This small molecule binds to this protein.
Small molecule (SMILES): COc1cc(OC)n2nc(S(=O)(=O)Nc3c(Cl)ccc(C)c3Cl)nc2n1

Sequence of chain 1.A:
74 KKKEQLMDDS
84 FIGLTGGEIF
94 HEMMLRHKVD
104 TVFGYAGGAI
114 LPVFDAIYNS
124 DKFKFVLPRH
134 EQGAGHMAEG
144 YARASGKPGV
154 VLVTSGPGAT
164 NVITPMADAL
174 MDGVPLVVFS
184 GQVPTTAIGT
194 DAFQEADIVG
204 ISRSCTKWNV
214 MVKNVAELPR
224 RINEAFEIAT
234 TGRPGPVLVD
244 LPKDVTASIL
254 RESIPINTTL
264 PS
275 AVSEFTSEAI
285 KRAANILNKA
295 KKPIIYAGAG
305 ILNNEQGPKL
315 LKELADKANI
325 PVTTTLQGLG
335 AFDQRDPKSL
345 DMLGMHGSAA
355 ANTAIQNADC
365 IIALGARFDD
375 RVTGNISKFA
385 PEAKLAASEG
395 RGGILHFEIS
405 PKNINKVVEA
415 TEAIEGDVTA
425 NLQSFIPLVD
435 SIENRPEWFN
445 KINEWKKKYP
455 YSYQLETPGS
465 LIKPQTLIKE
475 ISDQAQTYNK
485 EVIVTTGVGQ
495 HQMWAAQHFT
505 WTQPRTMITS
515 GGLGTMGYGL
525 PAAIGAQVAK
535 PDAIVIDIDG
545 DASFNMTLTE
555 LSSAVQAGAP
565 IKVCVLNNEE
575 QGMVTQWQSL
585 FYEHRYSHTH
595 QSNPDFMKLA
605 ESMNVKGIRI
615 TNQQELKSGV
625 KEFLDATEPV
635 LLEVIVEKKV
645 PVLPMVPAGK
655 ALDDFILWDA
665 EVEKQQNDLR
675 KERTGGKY

Sequence of chain 4.A:
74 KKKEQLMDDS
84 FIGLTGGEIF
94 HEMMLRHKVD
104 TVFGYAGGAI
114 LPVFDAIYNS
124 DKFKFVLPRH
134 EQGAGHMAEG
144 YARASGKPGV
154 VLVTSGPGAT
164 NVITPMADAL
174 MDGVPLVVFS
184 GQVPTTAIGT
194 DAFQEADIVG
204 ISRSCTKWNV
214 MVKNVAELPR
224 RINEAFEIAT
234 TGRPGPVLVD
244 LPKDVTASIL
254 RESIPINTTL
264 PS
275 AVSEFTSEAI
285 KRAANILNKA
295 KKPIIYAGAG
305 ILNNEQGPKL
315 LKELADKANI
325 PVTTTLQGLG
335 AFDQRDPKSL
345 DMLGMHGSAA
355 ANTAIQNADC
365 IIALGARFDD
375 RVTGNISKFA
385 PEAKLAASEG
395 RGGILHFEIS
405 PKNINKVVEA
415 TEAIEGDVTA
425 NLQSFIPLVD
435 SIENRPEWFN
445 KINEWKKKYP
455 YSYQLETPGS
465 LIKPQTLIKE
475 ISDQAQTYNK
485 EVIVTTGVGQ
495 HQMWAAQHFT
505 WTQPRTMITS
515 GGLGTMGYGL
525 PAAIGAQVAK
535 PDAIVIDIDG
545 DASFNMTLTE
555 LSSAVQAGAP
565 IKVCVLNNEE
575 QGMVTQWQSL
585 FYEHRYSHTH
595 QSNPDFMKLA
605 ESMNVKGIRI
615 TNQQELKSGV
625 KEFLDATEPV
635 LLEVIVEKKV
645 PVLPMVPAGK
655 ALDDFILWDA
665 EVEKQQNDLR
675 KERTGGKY

Binding-site contacts:
Ligand atom C16 contacts residue TRP581 of chain 1.A at 3.3 Å (hydrophobic).
Ligand atom C23 contacts residue GLY111 of chain 4.A at 3.7 Å.
Ligand atom C03 contacts residue PRO187 of chain 4.A at 3.7 Å (hydrophobic).
Ligand atom C07 contacts residue PHE196 of chain 4.A at 3.4 Å (hydrophobic).
Ligand atom C06 contacts residue PHE196 of chain 4.A at 3.3 Å (hydrophobic).
Ligand atom O24 contacts residue MET349 of chain 1.A at 3.6 Å.
Ligand atom O12 contacts residue ALA652 of chain 1.A at 3.5 Å.
Ligand atom C23 contacts residue TRP581 of chain 1.A at 3.8 Å (hydrophobic).
Ligand atom N14 contacts residue TRP581 of chain 1.A at 3.8 Å.
Ligand atom C03 contacts residue ARG375 of chain 1.A at 3.5 Å.
Ligand atom C18 contacts residue TRP581 of chain 1.A at 3.6 Å (hydrophobic).
Ligand atom N09 contacts residue LYS246 of chain 4.A at 3.1 Å (salt-bridge).
Ligand atom O24 contacts residue TRP581 of chain 1.A at 3.7 Å.
Ligand atom O24 contacts residue PHE196 of chain 4.A at 3.7 Å.
Ligand atom C01 contacts residue ALA190 of chain 4.A at 3.6 Å (hydrophobic).
Ligand atom C13 contacts residue TRP581 of chain 1.A at 3.7 Å (hydrophobic).
Ligand atom O11 contacts residue LYS246 of chain 4.A at 2.8 Å (salt-bridge).
Ligand atom C06 contacts residue VAL186 of chain 4.A at 3.6 Å (hydrophobic).
Ligand atom O11 contacts residue ALA652 of chain 1.A at 3.2 Å.
Ligand atom C23 contacts residue VAL578 of chain 1.A at 3.6 Å (hydrophobic).
Ligand atom N19 contacts residue GLY111 of chain 4.A at 3.4 Å.
Ligand atom O12 contacts residue ARG375 of chain 1.A at 3.2 Å (salt-bridge).
Ligand atom C07 contacts residue VAL186 of chain 4.A at 3.6 Å (hydrophobic).
Ligand atom S10 contacts residue LYS246 of chain 4.A at 3.4 Å (salt-bridge).
Ligand atom O24 contacts residue ARG375 of chain 1.A at 3.3 Å (salt-bridge).
Ligand atom C01 contacts residue ASP374 of chain 1.A at 3.4 Å.
Ligand atom C17 contacts residue MET577 of chain 1.A at 3.7 Å (hydrophobic).
Ligand atom O22 contacts residue MET577 of chain 1.A at 3.5 Å (h-bond).
Ligand atom C02 contacts residue PRO187 of chain 4.A at 3.8 Å (hydrophobic).
Ligand atom N14 contacts residue ARG375 of chain 1.A at 3.0 Å (salt-bridge).
Ligand atom N19 contacts residue TRP581 of chain 1.A at 3.5 Å (h-bond).
Ligand atom CL contacts residue ALA112 of chain 4.A at 3.7 Å.
Ligand atom C25 contacts residue PHE196 of chain 4.A at 3.8 Å (hydrophobic).
Ligand atom C17 contacts residue TRP581 of chain 1.A at 3.6 Å (hydrophobic).
Ligand atom C20 contacts residue TRP581 of chain 1.A at 3.1 Å (hydrophobic).
Ligand atom C25 contacts residue FAD1 of chain 1.B at 3.4 Å.
Ligand atom N15 contacts residue TRP581 of chain 1.A at 3.4 Å.
Ligand atom C02 contacts residue ARG375 of chain 1.A at 3.5 Å.
Ligand atom C23 contacts residue MET577 of chain 1.A at 3.7 Å (hydrophobic).
Ligand atom N21 contacts residue TRP581 of chain 1.A at 3.2 Å (h-bond).